Sequence of chain 1.A:
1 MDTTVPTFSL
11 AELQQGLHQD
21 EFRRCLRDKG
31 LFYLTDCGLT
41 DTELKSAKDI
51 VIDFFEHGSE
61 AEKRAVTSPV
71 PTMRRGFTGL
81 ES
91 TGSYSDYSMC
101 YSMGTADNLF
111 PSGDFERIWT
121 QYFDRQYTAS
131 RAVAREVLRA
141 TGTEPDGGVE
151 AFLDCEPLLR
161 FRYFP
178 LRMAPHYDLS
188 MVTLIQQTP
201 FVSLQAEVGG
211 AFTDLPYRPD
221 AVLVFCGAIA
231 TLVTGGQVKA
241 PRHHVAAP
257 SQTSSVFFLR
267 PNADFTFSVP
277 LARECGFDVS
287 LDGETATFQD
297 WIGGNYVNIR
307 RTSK

Binding-site contacts:
Ligand atom O1 contacts residue HIS183 of chain 1.A at 3.2 Å (h-bond).
Ligand atom O3 contacts residue HIS183 of chain 1.A at 3.3 Å (h-bond).
Ligand atom O2 contacts residue FE21 of chain 1.B at 4.1 Å.
Ligand atom C2 contacts residue MET180 of chain 1.A at 3.6 Å (hydrophobic).
Ligand atom O3 contacts residue ASP185 of chain 1.A at 4.3 Å.
Ligand atom C4 contacts residue VAL245 of chain 1.A at 4.5 Å (hydrophobic).
Ligand atom C3 contacts residue MET180 of chain 1.A at 3.6 Å (hydrophobic).
Ligand atom C2 contacts residue FE21 of chain 1.B at 2.9 Å.
Ligand atom C1 contacts residue FE21 of chain 1.B at 3.0 Å.
Ligand atom O1 contacts residue ILE305 of chain 1.A at 3.4 Å.
Ligand atom C2 contacts residue HIS183 of chain 1.A at 3.9 Å.
Ligand atom O2 contacts residue VAL262 of chain 1.A at 4.2 Å.
Ligand atom C1 contacts residue VAL262 of chain 1.A at 4.4 Å (hydrophobic).
Ligand atom C3 contacts residue FE21 of chain 1.B at 4.4 Å.
Ligand atom O1 contacts residue HIS243 of chain 1.A at 4.4 Å.
Ligand atom C1 contacts residue MET180 of chain 1.A at 4.0 Å (hydrophobic).
Ligand atom C1 contacts residue HIS183 of chain 1.A at 3.9 Å.
Ligand atom O3 contacts residue HIS243 of chain 1.A at 3.3 Å (h-bond).
Ligand atom C1 contacts residue PHE264 of chain 1.A at 4.0 Å (hydrophobic).
Ligand atom O1 contacts residue FE21 of chain 1.B at 2.2 Å.
Ligand atom C6 contacts residue VAL245 of chain 1.A at 3.3 Å (hydrophobic).
Ligand atom O1 contacts residue ASP185 of chain 1.A at 3.4 Å (salt-bridge).
Ligand atom C5 contacts residue VAL262 of chain 1.A at 3.5 Å (hydrophobic).
Ligand atom C6 contacts residue LEU204 of chain 1.A at 3.4 Å (hydrophobic).
Ligand atom O2 contacts residue ARG162 of chain 1.A at 3.6 Å.
Ligand atom O3 contacts residue MET180 of chain 1.A at 3.9 Å.
Ligand atom C5 contacts residue ILE192 of chain 1.A at 3.4 Å (hydrophobic).
Ligand atom O1 contacts residue MET180 of chain 1.A at 4.4 Å.
Ligand atom C3 contacts residue VAL262 of chain 1.A at 4.1 Å (hydrophobic).
Ligand atom O2 contacts residue PHE264 of chain 1.A at 3.7 Å.
Ligand atom C2 contacts residue HIS243 of chain 1.A at 4.5 Å.
Ligand atom O2 contacts residue MET180 of chain 1.A at 4.0 Å.
Ligand atom C4 contacts residue VAL262 of chain 1.A at 4.1 Å (hydrophobic).
Ligand atom O3 contacts residue FE21 of chain 1.B at 2.2 Å.
Ligand atom O1 contacts residue PHE264 of chain 1.A at 3.6 Å.
Ligand atom C1 contacts residue ILE305 of chain 1.A at 4.5 Å (hydrophobic).

This protein binds this small molecule.
Small molecule (SMILES): CC(C)CC(=O)C(=O)O